A protein and the small-molecule ligand that binds it are described below.
Small molecule (SMILES): CC(C)[C@H](NC(=O)[C@@H]1CCCN1C(=O)[C@H](C)NC(=O)[C@H](C)N)B(O)O

Binding-site contacts:
Ligand atom N contacts residue GLY161 of chain 1.A at 3.1 Å (h-bond).
Ligand atom CB contacts residue HIS36 of chain 1.A at 3.5 Å.
Ligand atom N contacts residue SER143 of chain 1.A at 2.7 Å (h-bond).
Ligand atom O2 contacts residue HIS36 of chain 1.A at 2.8 Å (h-bond).
Ligand atom N contacts residue SER159 of chain 1.A at 3.2 Å (h-bond).
Ligand atom CD contacts residue TYR123 of chain 1.A at 3.5 Å (hydrophobic).
Ligand atom O contacts residue TYR123 of chain 1.A at 3.5 Å.
Ligand atom O contacts residue GLY161 of chain 1.A at 3.1 Å (h-bond).
Ligand atom N contacts residue HIS36 of chain 1.A at 3.6 Å.
Ligand atom CG2 contacts residue GLY139 of chain 1.A at 3.9 Å.
Ligand atom C contacts residue GLY161 of chain 1.A at 3.8 Å.
Ligand atom CG2 contacts residue SER143 of chain 1.A at 3.1 Å.
Ligand atom CA contacts residue SER143 of chain 1.A at 2.5 Å.
Ligand atom CA contacts residue SER159 of chain 1.A at 3.4 Å.
Ligand atom CG contacts residue TYR123 of chain 1.A at 3.6 Å (hydrophobic).
Ligand atom B contacts residue GLY141 of chain 1.A at 3.7 Å.
Ligand atom CG2 contacts residue MET138 of chain 1.A at 3.5 Å (hydrophobic).
Ligand atom N contacts residue TYR123 of chain 1.A at 3.5 Å.
Ligand atom CB contacts residue TYR123 of chain 1.A at 3.9 Å (hydrophobic).
Ligand atom C contacts residue TYR123 of chain 1.A at 3.4 Å (hydrophobic).
Ligand atom C contacts residue SER159 of chain 1.A at 3.8 Å.
Ligand atom O2 contacts residue SER143 of chain 1.A at 2.5 Å (h-bond).
Ligand atom O1 contacts residue ASP142 of chain 1.A at 3.3 Å (salt-bridge).
Ligand atom O1 contacts residue GLY141 of chain 1.A at 2.4 Å (h-bond).
Ligand atom B contacts residue SER143 of chain 1.A at 1.7 Å.
Ligand atom CA contacts residue TYR123 of chain 1.A at 3.6 Å (hydrophobic).
Ligand atom CB contacts residue ARG140 of chain 1.A at 3.7 Å.
Ligand atom B contacts residue HIS36 of chain 1.A at 3.6 Å.
Ligand atom O1 contacts residue ARG140 of chain 1.A at 3.6 Å.
Ligand atom CB contacts residue SER143 of chain 1.A at 3.2 Å.
Ligand atom CB contacts residue GLY139 of chain 1.A at 3.5 Å.
Ligand atom CG1 contacts residue VAL163 of chain 1.A at 3.4 Å (hydrophobic).
Ligand atom C contacts residue SER143 of chain 1.A at 3.9 Å.
Ligand atom O contacts residue ASN122 of chain 1.A at 3.9 Å.
Ligand atom CA contacts residue GLY161 of chain 1.A at 3.5 Å.
Ligand atom O contacts residue GLY160 of chain 1.A at 3.2 Å.
Ligand atom CG1 contacts residue ARG140 of chain 1.A at 3.6 Å.
Ligand atom CG1 contacts residue GLY139 of chain 1.A at 3.7 Å.
Ligand atom N contacts residue TYR123 of chain 1.A at 3.7 Å.
Ligand atom O1 contacts residue SER143 of chain 1.A at 2.5 Å (h-bond).

Sequence of chain 1.A:
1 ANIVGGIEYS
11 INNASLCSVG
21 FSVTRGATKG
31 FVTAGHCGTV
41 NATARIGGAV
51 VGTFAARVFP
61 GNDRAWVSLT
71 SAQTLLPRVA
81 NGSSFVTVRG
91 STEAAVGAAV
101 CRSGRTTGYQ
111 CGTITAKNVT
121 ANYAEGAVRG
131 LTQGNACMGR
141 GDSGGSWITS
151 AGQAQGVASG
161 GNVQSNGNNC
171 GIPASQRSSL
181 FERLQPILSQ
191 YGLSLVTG